Binding-site contacts:
Ligand atom N contacts residue GLU300 of chain 1.C at 2.7 Å (salt-bridge).
Ligand atom CB contacts residue MSE296 of chain 1.C at 3.6 Å.
Ligand atom CG contacts residue ALA273 of chain 1.C at 3.5 Å (hydrophobic).
Ligand atom CG contacts residue ASN239 of chain 1.C at 3.7 Å.
Ligand atom N contacts residue MSE296 of chain 1.C at 3.1 Å (h-bond).
Ligand atom CB contacts residue PHE276 of chain 1.C at 3.6 Å (hydrophobic).
Ligand atom CG contacts residue GLN272 of chain 1.C at 3.7 Å.
Ligand atom NH2 contacts residue ASP360 of chain 1.C at 2.5 Å (salt-bridge).
Ligand atom O contacts residue ASN239 of chain 1.C at 2.8 Å (h-bond).
Ligand atom SD contacts residue LEU242 of chain 1.C at 3.4 Å.
Ligand atom O contacts residue ASN202 of chain 1.C at 3.0 Å (h-bond).
Ligand atom CZ contacts residue ASP360 of chain 1.C at 3.6 Å.
Ligand atom NH1 contacts residue ASN206 of chain 1.C at 2.4 Å (h-bond).
Ligand atom O contacts residue MSE296 of chain 1.C at 3.3 Å (h-bond).
Ligand atom NE contacts residue PHE167 of chain 1.C at 3.5 Å.
Ligand atom NH2 contacts residue LEU363 of chain 1.C at 3.1 Å.
Ligand atom C contacts residue PHE232 of chain 1.C at 3.4 Å (hydrophobic).
Ligand atom O contacts residue PHE232 of chain 1.C at 3.5 Å.
Ligand atom CA contacts residue GLU300 of chain 1.C at 3.2 Å.
Ligand atom C contacts residue MSE296 of chain 1.C at 3.5 Å.
Ligand atom N contacts residue MSE296 of chain 1.C at 3.6 Å.
Ligand atom O contacts residue PHE276 of chain 1.C at 3.6 Å.
Ligand atom N contacts residue GLN299 of chain 1.C at 2.8 Å (h-bond).
Ligand atom SD contacts residue ASN239 of chain 1.C at 3.6 Å.
Ligand atom NH2 contacts residue ASN329 of chain 1.C at 3.3 Å (h-bond).
Ligand atom C contacts residue ARG228 of chain 1.C at 3.4 Å.
Ligand atom CA contacts residue MSE296 of chain 1.C at 3.5 Å.
Ligand atom O contacts residue ARG228 of chain 1.C at 2.8 Å (salt-bridge).
Ligand atom CZ contacts residue PHE167 of chain 1.C at 3.6 Å (hydrophobic).
Ligand atom CA contacts residue GLN299 of chain 1.C at 3.1 Å.
Ligand atom NH2 contacts residue PHE167 of chain 1.C at 3.6 Å.
Ligand atom CB contacts residue LEU162 of chain 1.C at 3.7 Å (hydrophobic).
Ligand atom N contacts residue PHE232 of chain 1.C at 3.6 Å.
Ligand atom N contacts residue LEU235 of chain 1.C at 3.7 Å.
Ligand atom O contacts residue GLU300 of chain 1.C at 3.5 Å (salt-bridge).
Ligand atom C contacts residue PHE232 of chain 1.C at 3.6 Å (hydrophobic).
Ligand atom OXT contacts residue ARG228 of chain 1.C at 2.9 Å (salt-bridge).
Ligand atom C contacts residue GLU300 of chain 1.C at 3.6 Å.
Ligand atom CZ contacts residue ASN206 of chain 1.C at 3.5 Å.
Ligand atom CA contacts residue PHE232 of chain 1.C at 3.4 Å (hydrophobic).

The small molecule below binds the protein below.
Small molecule (SMILES): CSCC[C@H](NC(=O)CN)C(=O)N1CCC[C@H]1C(=O)N[C@@H](CCCN=C(N)N)C(=O)NCC(=O)N[C@@H](C)C(=O)O

Sequence of chain 1.C:
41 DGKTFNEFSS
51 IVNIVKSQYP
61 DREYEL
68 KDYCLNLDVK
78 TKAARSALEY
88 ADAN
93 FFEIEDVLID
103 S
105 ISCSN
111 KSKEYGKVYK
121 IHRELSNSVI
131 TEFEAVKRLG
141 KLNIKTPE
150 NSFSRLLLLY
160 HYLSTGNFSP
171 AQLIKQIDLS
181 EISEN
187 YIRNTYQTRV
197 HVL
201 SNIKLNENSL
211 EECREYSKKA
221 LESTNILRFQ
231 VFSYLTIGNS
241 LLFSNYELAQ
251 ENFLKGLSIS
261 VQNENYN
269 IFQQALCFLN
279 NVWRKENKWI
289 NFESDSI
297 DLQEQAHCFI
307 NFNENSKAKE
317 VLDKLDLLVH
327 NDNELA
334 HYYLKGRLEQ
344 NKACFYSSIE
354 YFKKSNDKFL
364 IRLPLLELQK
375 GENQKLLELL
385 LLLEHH